Sequence of chain 2.A:
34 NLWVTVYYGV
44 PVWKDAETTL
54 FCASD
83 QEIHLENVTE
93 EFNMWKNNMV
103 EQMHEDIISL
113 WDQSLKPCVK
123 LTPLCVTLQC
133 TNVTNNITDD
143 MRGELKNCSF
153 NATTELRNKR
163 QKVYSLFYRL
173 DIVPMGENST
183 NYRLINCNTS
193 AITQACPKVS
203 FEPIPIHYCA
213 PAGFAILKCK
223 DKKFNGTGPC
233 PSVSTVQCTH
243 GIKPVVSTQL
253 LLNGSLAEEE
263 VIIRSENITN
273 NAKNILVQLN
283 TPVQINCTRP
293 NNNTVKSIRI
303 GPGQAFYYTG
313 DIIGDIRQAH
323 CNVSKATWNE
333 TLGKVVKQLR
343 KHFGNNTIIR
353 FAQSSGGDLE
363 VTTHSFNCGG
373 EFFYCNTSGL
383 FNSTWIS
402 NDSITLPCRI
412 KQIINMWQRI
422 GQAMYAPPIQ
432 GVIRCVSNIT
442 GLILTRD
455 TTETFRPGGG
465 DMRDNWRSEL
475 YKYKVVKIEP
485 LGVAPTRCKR

Binding-site contacts:
Ligand atom C8 contacts residue HIS344 of chain 2.A at 4.1 Å.
Ligand atom C7 contacts residue ILE265 of chain 2.A at 4.2 Å (hydrophobic).
Ligand atom C8 contacts residue ILE270 of chain 2.A at 4.0 Å (hydrophobic).
Ligand atom O7 contacts residue ASN227 of chain 2.A at 3.0 Å (h-bond).
Ligand atom O5 contacts residue ASN227 of chain 2.A at 2.5 Å (h-bond).
Ligand atom O7 contacts residue HIS344 of chain 2.A at 3.1 Å.
Ligand atom C8 contacts residue ILE265 of chain 2.A at 3.7 Å (hydrophobic).
Ligand atom C7 contacts residue ASN227 of chain 2.A at 3.2 Å.
Ligand atom C8 contacts residue ASN227 of chain 2.A at 4.4 Å.
Ligand atom C3 contacts residue ASN227 of chain 2.A at 3.9 Å.
Ligand atom C6 contacts residue THR229 of chain 2.A at 4.4 Å.
Ligand atom O5 contacts residue THR229 of chain 2.A at 4.0 Å.
Ligand atom O7 contacts residue ILE265 of chain 2.A at 3.9 Å.
Ligand atom C1 contacts residue ASN227 of chain 2.A at 1.5 Å.
Ligand atom C8 contacts residue SER267 of chain 2.A at 3.6 Å.
Ligand atom C7 contacts residue HIS344 of chain 2.A at 3.8 Å.
Ligand atom C5 contacts residue ASN227 of chain 2.A at 3.8 Å.
Ligand atom C5 contacts residue THR229 of chain 2.A at 4.0 Å.
Ligand atom C8 contacts residue ARG266 of chain 2.A at 4.4 Å.
Ligand atom C2 contacts residue ASN227 of chain 2.A at 2.5 Å.
Ligand atom N2 contacts residue ASN227 of chain 2.A at 3.0 Å (h-bond).
Ligand atom C4 contacts residue ASN227 of chain 2.A at 4.4 Å.
Ligand atom C1 contacts residue THR229 of chain 2.A at 3.8 Å.

A small-molecule ligand and the protein it binds are described below.
Small molecule (SMILES): CC(=O)N[C@@H]1[C@@H](O)[C@H](O)[C@@H](CO)O[C@H]1O